Sequence of chain 2.B:
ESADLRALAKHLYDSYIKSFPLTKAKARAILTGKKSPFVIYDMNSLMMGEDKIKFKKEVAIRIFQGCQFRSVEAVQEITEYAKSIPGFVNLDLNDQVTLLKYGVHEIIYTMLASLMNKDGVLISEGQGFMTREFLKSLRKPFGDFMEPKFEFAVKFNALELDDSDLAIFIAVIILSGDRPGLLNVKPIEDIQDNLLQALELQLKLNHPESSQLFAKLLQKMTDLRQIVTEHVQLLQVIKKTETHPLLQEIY

A protein and the small-molecule ligand that binds it are described below.
Small molecule (SMILES): COc1ccc2c(c1)c(CC(=O)O)c(C)n2C(=O)c1ccc(Cl)cc1

Binding-site contacts:
Ligand atom C2 contacts residue ARG98 of chain 2.B at 3.5 Å.
Ligand atom C16 contacts residue ILE151 of chain 2.B at 3.3 Å (hydrophobic).
Ligand atom C2 contacts residue LEU140 of chain 2.B at 4.0 Å (hydrophobic).
Ligand atom C10 contacts residue CYS95 of chain 2.B at 3.9 Å (hydrophobic).
Ligand atom O contacts residue ILE136 of chain 2.B at 3.4 Å.
Ligand atom C17 contacts residue LEU150 of chain 2.B at 3.5 Å (hydrophobic).
Ligand atom O2 contacts residue ARG98 of chain 2.B at 3.0 Å (salt-bridge).
Ligand atom C18 contacts residue LEU150 of chain 2.B at 3.9 Å (hydrophobic).
Ligand atom C8 contacts residue LEU140 of chain 2.B at 3.9 Å (hydrophobic).
Ligand atom C7 contacts residue LEU140 of chain 2.B at 3.6 Å (hydrophobic).
Ligand atom C13 contacts residue CYS95 of chain 2.B at 3.9 Å (hydrophobic).
Ligand atom C18 contacts residue ARG98 of chain 2.B at 3.6 Å.
Ligand atom C14 contacts residue GLY94 of chain 2.B at 3.9 Å.
Ligand atom C3 contacts residue ARG98 of chain 2.B at 3.8 Å.
Ligand atom C12 contacts residue CYS95 of chain 2.B at 3.7 Å (hydrophobic).
Ligand atom C6 contacts residue ILE136 of chain 2.B at 3.4 Å (hydrophobic).
Ligand atom C12 contacts residue ILE91 of chain 2.B at 3.4 Å (hydrophobic).
Ligand atom CL contacts residue GLY94 of chain 2.B at 3.8 Å.
Ligand atom C1 contacts residue ARG98 of chain 2.B at 3.5 Å.
Ligand atom C4 contacts residue SER99 of chain 2.B at 3.4 Å.
Ligand atom C4 contacts residue ILE136 of chain 2.B at 3.8 Å (hydrophobic).
Ligand atom C1 contacts residue LEU140 of chain 2.B at 3.5 Å (hydrophobic).
Ligand atom O3 contacts residue LEU143 of chain 2.B at 3.1 Å.
Ligand atom C17 contacts residue LEU143 of chain 2.B at 3.3 Å (hydrophobic).
Ligand atom C contacts residue LEU140 of chain 2.B at 3.8 Å (hydrophobic).
Ligand atom O1 contacts residue MET174 of chain 2.B at 3.2 Å.
Ligand atom C11 contacts residue CYS95 of chain 2.B at 3.8 Å (hydrophobic).
Ligand atom CL contacts residue PHE74 of chain 2.B at 3.9 Å.
Ligand atom C contacts residue ARG98 of chain 2.B at 3.8 Å.
Ligand atom C5 contacts residue SER99 of chain 2.B at 3.9 Å.
Ligand atom C13 contacts residue GLY94 of chain 2.B at 3.8 Å.
Ligand atom O contacts residue ALA102 of chain 2.B at 3.2 Å.
Ligand atom O3 contacts residue LEU38 of chain 2.B at 4.0 Å.
Ligand atom C16 contacts residue VAL149 of chain 2.B at 3.7 Å (hydrophobic).
Ligand atom N contacts residue LEU140 of chain 2.B at 3.9 Å.
Ligand atom C6 contacts residue ALA102 of chain 2.B at 3.8 Å (hydrophobic).
Ligand atom C18 contacts residue LEU143 of chain 2.B at 3.6 Å (hydrophobic).
Ligand atom C5 contacts residue CYS95 of chain 2.B at 4.0 Å (hydrophobic).
Ligand atom C3 contacts residue ILE136 of chain 2.B at 3.9 Å (hydrophobic).
Ligand atom C16 contacts residue LEU150 of chain 2.B at 2.9 Å (hydrophobic).